This small molecule binds to this protein.
Small molecule (SMILES): CC1(C)[C@@H]2CC[C@@]1(C)C(=O)C2

Sequence of chain 1.B:
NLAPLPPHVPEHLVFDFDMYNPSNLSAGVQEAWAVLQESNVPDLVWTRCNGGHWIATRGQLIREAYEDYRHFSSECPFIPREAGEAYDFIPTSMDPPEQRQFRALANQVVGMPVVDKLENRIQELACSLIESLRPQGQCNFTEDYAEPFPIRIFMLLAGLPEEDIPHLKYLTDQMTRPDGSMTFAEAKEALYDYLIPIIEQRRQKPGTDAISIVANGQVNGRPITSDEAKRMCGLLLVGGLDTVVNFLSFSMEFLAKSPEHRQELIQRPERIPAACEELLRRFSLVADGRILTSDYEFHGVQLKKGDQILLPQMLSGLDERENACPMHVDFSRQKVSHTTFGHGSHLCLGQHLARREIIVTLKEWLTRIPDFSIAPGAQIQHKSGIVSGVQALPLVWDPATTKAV

Binding-site contacts:
Ligand atom C10 contacts residue VAL247 of chain 1.B at 3.8 Å (hydrophobic).
Ligand atom C3 contacts residue HEM1 of chain 1.H at 4.5 Å.
Ligand atom C1 contacts residue VAL247 of chain 1.B at 4.4 Å (hydrophobic).
Ligand atom C9 contacts residue THR252 of chain 1.B at 3.9 Å.
Ligand atom C5 contacts residue LEU244 of chain 1.B at 4.1 Å (hydrophobic).
Ligand atom O contacts residue TYR96 of chain 1.B at 2.7 Å (h-bond).
Ligand atom C10 contacts residue PHE87 of chain 1.B at 4.1 Å (hydrophobic).
Ligand atom C4 contacts residue HEM1 of chain 1.H at 3.7 Å.
Ligand atom O contacts residue PHE87 of chain 1.B at 3.5 Å.
Ligand atom C6 contacts residue LEU244 of chain 1.B at 4.2 Å (hydrophobic).
Ligand atom C2 contacts residue PHE87 of chain 1.B at 4.3 Å (hydrophobic).
Ligand atom C8 contacts residue VAL295 of chain 1.B at 3.7 Å (hydrophobic).
Ligand atom C9 contacts residue HEM1 of chain 1.H at 4.0 Å.
Ligand atom C2 contacts residue TYR96 of chain 1.B at 3.4 Å (hydrophobic).
Ligand atom C10 contacts residue VAL396 of chain 1.B at 4.2 Å (hydrophobic).
Ligand atom C7 contacts residue VAL295 of chain 1.B at 4.4 Å (hydrophobic).
Ligand atom C10 contacts residue THR185 of chain 1.B at 4.0 Å.
Ligand atom C8 contacts residue HEM1 of chain 1.H at 4.3 Å.
Ligand atom C2 contacts residue LEU244 of chain 1.B at 4.1 Å (hydrophobic).
Ligand atom O contacts residue LEU244 of chain 1.B at 4.0 Å.
Ligand atom C8 contacts residue ASP297 of chain 1.B at 3.7 Å.
Ligand atom C3 contacts residue LEU244 of chain 1.B at 3.9 Å (hydrophobic).
Ligand atom C10 contacts residue ILE395 of chain 1.B at 4.3 Å (hydrophobic).
Ligand atom C3 contacts residue THR101 of chain 1.B at 4.0 Å.
Ligand atom C5 contacts residue GLY248 of chain 1.B at 4.2 Å.
Ligand atom C6 contacts residue GLY248 of chain 1.B at 3.9 Å.
Ligand atom C5 contacts residue HEM1 of chain 1.H at 4.0 Å.
Ligand atom C9 contacts residue VAL295 of chain 1.B at 3.9 Å (hydrophobic).
Ligand atom C8 contacts residue ILE395 of chain 1.B at 4.2 Å (hydrophobic).
Ligand atom C3 contacts residue TYR96 of chain 1.B at 3.7 Å (hydrophobic).
Ligand atom C6 contacts residue VAL247 of chain 1.B at 3.8 Å (hydrophobic).
Ligand atom C9 contacts residue VAL396 of chain 1.B at 4.2 Å (hydrophobic).